Sequence of chain 1.C:
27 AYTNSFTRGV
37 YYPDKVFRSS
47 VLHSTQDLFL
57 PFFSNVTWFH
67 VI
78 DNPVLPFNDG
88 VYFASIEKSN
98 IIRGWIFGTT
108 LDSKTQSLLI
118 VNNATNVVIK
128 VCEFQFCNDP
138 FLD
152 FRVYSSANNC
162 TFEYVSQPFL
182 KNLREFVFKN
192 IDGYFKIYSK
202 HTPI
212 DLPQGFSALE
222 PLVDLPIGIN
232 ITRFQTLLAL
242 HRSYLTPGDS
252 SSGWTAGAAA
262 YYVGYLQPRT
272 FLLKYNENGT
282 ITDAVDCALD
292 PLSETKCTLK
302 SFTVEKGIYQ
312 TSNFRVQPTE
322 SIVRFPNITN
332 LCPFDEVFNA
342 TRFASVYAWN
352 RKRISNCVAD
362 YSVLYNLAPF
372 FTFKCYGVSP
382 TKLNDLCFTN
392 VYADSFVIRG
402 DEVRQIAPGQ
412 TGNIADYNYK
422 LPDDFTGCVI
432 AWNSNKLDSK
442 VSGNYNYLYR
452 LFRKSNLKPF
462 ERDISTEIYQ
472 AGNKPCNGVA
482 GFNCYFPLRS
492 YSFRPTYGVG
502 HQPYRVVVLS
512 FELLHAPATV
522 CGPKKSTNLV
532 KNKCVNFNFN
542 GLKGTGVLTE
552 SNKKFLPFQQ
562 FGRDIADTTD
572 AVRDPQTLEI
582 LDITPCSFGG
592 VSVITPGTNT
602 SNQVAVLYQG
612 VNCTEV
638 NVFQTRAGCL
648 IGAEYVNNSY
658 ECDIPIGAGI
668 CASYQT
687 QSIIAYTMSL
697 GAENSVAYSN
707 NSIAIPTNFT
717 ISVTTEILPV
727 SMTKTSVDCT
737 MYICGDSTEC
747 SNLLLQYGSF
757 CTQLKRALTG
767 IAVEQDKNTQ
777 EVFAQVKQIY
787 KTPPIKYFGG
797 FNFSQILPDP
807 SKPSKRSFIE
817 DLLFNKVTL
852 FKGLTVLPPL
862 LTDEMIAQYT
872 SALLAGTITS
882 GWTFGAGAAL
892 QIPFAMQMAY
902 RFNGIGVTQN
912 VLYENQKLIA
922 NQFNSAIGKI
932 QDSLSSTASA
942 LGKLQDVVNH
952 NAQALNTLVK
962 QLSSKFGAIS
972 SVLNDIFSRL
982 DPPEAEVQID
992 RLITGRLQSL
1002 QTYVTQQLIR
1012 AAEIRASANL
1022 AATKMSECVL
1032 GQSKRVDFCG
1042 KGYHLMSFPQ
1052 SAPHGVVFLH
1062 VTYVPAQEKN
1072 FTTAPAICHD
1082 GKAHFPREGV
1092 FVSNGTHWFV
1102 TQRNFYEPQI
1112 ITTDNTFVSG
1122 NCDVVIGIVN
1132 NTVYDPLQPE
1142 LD

Binding-site contacts:
Ligand atom C5 contacts residue ASN706 of chain 1.C at 3.7 Å.
Ligand atom C8 contacts residue ILE1127 of chain 1.C at 4.1 Å (hydrophobic).
Ligand atom C3 contacts residue ASN706 of chain 1.C at 3.8 Å.
Ligand atom O5 contacts residue TYR793 of chain 1.A at 4.2 Å.
Ligand atom C1 contacts residue ASN706 of chain 1.C at 1.4 Å.
Ligand atom C7 contacts residue ASN706 of chain 1.C at 3.9 Å.
Ligand atom O7 contacts residue TYR793 of chain 1.A at 3.2 Å (h-bond).
Ligand atom O6 contacts residue ILE791 of chain 1.A at 4.0 Å.
Ligand atom C4 contacts residue ASN706 of chain 1.C at 4.2 Å.
Ligand atom O6 contacts residue TYR793 of chain 1.A at 4.5 Å.
Ligand atom O7 contacts residue ASN706 of chain 1.C at 4.4 Å.
Ligand atom C1 contacts residue TYR793 of chain 1.A at 4.3 Å (hydrophobic).
Ligand atom N2 contacts residue ASN706 of chain 1.C at 2.9 Å (h-bond).
Ligand atom O5 contacts residue ASN706 of chain 1.C at 2.4 Å (h-bond).
Ligand atom C2 contacts residue TYR793 of chain 1.A at 3.8 Å (hydrophobic).
Ligand atom N2 contacts residue TYR793 of chain 1.A at 4.2 Å.
Ligand atom C7 contacts residue TYR793 of chain 1.A at 3.9 Å (hydrophobic).
Ligand atom C2 contacts residue ASN706 of chain 1.C at 2.4 Å.

This protein binds this small molecule.
Small molecule (SMILES): CC(=O)N[C@@H]1[C@@H](O)[C@H](O)[C@@H](CO)O[C@H]1O

Sequence of chain 1.A:
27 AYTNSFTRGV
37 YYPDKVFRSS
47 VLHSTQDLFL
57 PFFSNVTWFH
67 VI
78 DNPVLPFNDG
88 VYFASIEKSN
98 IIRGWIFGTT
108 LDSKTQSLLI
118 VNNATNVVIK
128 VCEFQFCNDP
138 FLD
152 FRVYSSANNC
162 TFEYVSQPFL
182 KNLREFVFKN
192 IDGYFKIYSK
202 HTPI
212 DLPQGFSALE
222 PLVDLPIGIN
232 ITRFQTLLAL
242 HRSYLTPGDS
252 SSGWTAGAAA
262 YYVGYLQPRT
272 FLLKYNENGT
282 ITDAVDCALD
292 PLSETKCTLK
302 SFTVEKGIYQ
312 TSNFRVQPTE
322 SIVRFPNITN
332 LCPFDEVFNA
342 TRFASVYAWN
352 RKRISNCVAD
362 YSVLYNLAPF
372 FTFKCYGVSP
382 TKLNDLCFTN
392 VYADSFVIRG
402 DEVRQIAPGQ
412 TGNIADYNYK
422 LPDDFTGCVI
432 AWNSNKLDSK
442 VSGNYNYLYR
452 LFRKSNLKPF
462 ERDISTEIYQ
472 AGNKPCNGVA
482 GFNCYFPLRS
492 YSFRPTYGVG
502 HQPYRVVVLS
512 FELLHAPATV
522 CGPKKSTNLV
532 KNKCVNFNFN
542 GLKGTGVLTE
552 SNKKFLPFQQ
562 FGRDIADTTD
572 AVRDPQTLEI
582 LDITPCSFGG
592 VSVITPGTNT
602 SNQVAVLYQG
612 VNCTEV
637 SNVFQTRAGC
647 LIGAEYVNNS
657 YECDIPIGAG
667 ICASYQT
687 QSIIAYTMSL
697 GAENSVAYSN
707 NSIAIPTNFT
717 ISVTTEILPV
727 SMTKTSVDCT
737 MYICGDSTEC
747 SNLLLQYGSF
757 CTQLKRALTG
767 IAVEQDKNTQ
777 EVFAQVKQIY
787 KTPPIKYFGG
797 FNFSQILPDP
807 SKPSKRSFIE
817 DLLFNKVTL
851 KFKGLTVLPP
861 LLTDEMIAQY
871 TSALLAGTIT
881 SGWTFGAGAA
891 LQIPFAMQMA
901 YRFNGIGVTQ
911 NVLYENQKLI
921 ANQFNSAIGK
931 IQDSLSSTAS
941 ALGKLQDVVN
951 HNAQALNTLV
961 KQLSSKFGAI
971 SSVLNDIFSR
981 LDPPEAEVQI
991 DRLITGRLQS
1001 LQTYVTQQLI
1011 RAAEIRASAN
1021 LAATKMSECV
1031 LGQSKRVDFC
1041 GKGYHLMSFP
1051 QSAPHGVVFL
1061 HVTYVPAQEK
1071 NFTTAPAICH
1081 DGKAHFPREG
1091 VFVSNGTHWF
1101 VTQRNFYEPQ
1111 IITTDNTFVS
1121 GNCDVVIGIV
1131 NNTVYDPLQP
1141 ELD